This small molecule binds to this protein.
Small molecule (SMILES): O=c1ccn([C@@H]2O[C@H](CO[P](=O)(O)O[C@H]3[C@@H](O)[C@H](n4ccc(=O)[nH]c4=O)O[C@@H]3CO[P](=O)(O)O[C@H]3[C@@H](O)[C@H](n4ccc(=O)[nH]c4=O)O[C@@H]3CO[P](=O)(O)O[C@H]3[C@@H](O)[C@H](n4ccc(=O)[nH]c4=O)O[C@@H]3CO)[C@@H](O)[C@H]2O)c(=O)[nH]1

Sequence of chain 3.F:
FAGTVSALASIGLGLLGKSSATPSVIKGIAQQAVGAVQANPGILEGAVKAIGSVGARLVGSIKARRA

Binding-site contacts:
Ligand atom N3 contacts residue ARG57 of chain 3.F at 3.1 Å.
Ligand atom C2 contacts residue ARG57 of chain 3.F at 3.4 Å.
Ligand atom C1' contacts residue LYS49 of chain 3.F at 3.8 Å.
Ligand atom C2' contacts residue ARG57 of chain 3.F at 4.4 Å.
Ligand atom C5 contacts residue ARG57 of chain 3.F at 3.6 Å.
Ligand atom C1' contacts residue ARG57 of chain 3.F at 2.9 Å.
Ligand atom N1 contacts residue LYS49 of chain 3.F at 4.3 Å.
Ligand atom O4 contacts residue ARG65 of chain 3.F at 3.3 Å (salt-bridge).
Ligand atom O2 contacts residue ARG65 of chain 3.F at 4.0 Å.
Ligand atom C2 contacts residue LYS49 of chain 3.F at 3.9 Å.
Ligand atom N1 contacts residue ARG57 of chain 3.F at 2.7 Å (salt-bridge).
Ligand atom C4 contacts residue ARG57 of chain 3.F at 3.7 Å.
Ligand atom O2 contacts residue ARG57 of chain 3.F at 3.0 Å.
Ligand atom C2 contacts residue ARG65 of chain 3.F at 4.4 Å.
Ligand atom O2 contacts residue LYS49 of chain 3.F at 3.0 Å (salt-bridge).
Ligand atom O4 contacts residue ARG57 of chain 3.F at 3.2 Å (salt-bridge).
Ligand atom C2' contacts residue LYS49 of chain 3.F at 4.0 Å.
Ligand atom C6 contacts residue ARG57 of chain 3.F at 2.9 Å.
Ligand atom O2' contacts residue LYS49 of chain 3.F at 3.4 Å.
Ligand atom O4' contacts residue ARG57 of chain 3.F at 3.0 Å (salt-bridge).
Ligand atom C4 contacts residue ARG65 of chain 3.F at 3.7 Å.
Ligand atom N3 contacts residue ARG65 of chain 3.F at 3.3 Å (salt-bridge).